Sequence of chain 2.B:
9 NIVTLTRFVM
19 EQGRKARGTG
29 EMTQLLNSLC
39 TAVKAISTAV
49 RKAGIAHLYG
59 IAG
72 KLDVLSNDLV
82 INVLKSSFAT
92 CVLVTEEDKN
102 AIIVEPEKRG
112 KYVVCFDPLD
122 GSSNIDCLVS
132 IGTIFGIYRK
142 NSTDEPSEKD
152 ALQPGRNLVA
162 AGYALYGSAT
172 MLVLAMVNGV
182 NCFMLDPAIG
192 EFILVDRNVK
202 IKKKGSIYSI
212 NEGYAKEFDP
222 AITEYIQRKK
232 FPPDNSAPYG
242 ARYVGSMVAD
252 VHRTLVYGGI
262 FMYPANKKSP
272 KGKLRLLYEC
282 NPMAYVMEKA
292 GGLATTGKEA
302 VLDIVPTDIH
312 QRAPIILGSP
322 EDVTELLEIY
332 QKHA

Binding-site contacts:
Ligand atom O2P contacts residue SER124 of chain 2.B at 3.8 Å.
Ligand atom O5 contacts residue LYS274 of chain 2.B at 2.8 Å (salt-bridge).
Ligand atom O1 contacts residue MN1 of chain 2.G at 3.6 Å.
Ligand atom O1P contacts residue MN1 of chain 2.G at 2.4 Å.
Ligand atom O6 contacts residue LYS274 of chain 2.B at 2.8 Å (salt-bridge).
Ligand atom O4 contacts residue MET248 of chain 2.B at 3.4 Å (h-bond).
Ligand atom O1P contacts residue GLY122 of chain 2.B at 3.4 Å (h-bond).
Ligand atom C3 contacts residue ASP121 of chain 2.B at 3.8 Å.
Ligand atom O3P contacts residue MN1 of chain 2.G at 3.8 Å.
Ligand atom O1 contacts residue GLY122 of chain 2.B at 3.5 Å (h-bond).
Ligand atom P2 contacts residue TYR264 of chain 2.B at 3.7 Å.
Ligand atom C6 contacts residue LYS274 of chain 2.B at 3.9 Å.
Ligand atom O3 contacts residue MET248 of chain 2.B at 3.4 Å (h-bond).
Ligand atom C4 contacts residue GLY246 of chain 2.B at 3.6 Å.
Ligand atom P1 contacts residue ASP121 of chain 2.B at 3.9 Å.
Ligand atom C2 contacts residue LYS274 of chain 2.B at 3.6 Å.
Ligand atom O5P contacts residue ARG243 of chain 2.A at 3.5 Å (salt-bridge).
Ligand atom C6 contacts residue TYR244 of chain 2.B at 3.3 Å (hydrophobic).
Ligand atom P2 contacts residue ASN212 of chain 2.B at 3.9 Å.
Ligand atom O6P contacts residue TYR264 of chain 2.B at 2.6 Å (h-bond).
Ligand atom O6 contacts residue TYR264 of chain 2.B at 3.7 Å.
Ligand atom O2P contacts residue SER123 of chain 2.B at 3.5 Å (h-bond).
Ligand atom O5P contacts residue TYR264 of chain 2.B at 3.7 Å.
Ligand atom O1P contacts residue ASP121 of chain 2.B at 3.3 Å (salt-bridge).
Ligand atom P1 contacts residue MN1 of chain 2.G at 3.4 Å.
Ligand atom O5P contacts residue TYR244 of chain 2.B at 2.7 Å (h-bond).
Ligand atom C1 contacts residue LYS274 of chain 2.B at 3.6 Å.
Ligand atom O1 contacts residue ASP121 of chain 2.B at 3.2 Å (salt-bridge).
Ligand atom O6P contacts residue TYR215 of chain 2.B at 2.8 Å (h-bond).
Ligand atom C5 contacts residue LYS274 of chain 2.B at 3.8 Å.
Ligand atom O4P contacts residue ARG243 of chain 2.A at 2.8 Å (salt-bridge).
Ligand atom O6P contacts residue LYS274 of chain 2.B at 3.6 Å.
Ligand atom O5P contacts residue ASN212 of chain 2.B at 3.0 Å (h-bond).
Ligand atom C6 contacts residue TYR264 of chain 2.B at 3.8 Å (hydrophobic).
Ligand atom C3 contacts residue LEU275 of chain 2.B at 3.9 Å (hydrophobic).
Ligand atom C4 contacts residue MET248 of chain 2.B at 3.7 Å (hydrophobic).
Ligand atom P1 contacts residue GLY122 of chain 2.B at 3.9 Å.
Ligand atom O3 contacts residue ASP121 of chain 2.B at 2.7 Å (salt-bridge).
Ligand atom P2 contacts residue LYS274 of chain 2.B at 3.7 Å.
Ligand atom O1P contacts residue GLU97 of chain 2.B at 3.2 Å (salt-bridge).

Sequence of chain 2.A:
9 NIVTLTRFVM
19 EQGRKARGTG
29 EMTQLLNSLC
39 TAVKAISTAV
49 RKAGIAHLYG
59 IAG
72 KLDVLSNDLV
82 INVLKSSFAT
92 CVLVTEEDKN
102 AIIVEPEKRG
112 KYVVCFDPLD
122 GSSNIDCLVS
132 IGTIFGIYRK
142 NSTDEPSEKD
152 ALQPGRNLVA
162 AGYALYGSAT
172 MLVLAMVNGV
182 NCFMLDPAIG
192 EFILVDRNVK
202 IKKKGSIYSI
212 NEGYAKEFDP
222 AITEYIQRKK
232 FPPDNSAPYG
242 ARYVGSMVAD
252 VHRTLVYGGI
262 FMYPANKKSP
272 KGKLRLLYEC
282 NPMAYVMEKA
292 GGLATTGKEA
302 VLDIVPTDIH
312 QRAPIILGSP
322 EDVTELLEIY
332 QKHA

This protein binds this small molecule.
Small molecule (SMILES): O=P(O)(O)OC[C@@H]1O[C@H](COP(=O)(O)O)[C@@H](O)[C@@H]1O